Binding-site contacts:
Ligand atom N2 contacts residue ASN19 of chain 37.P at 4.0 Å.
Ligand atom O5 contacts residue ASN19 of chain 37.P at 2.9 Å (h-bond).
Ligand atom C2 contacts residue ASN19 of chain 37.P at 3.6 Å.
Ligand atom C3 contacts residue ASN19 of chain 37.P at 4.4 Å.
Ligand atom O7 contacts residue ALA18 of chain 37.P at 4.3 Å.
Ligand atom C7 contacts residue TYR17 of chain 37.P at 4.3 Å (hydrophobic).
Ligand atom C5 contacts residue ASN19 of chain 37.P at 3.6 Å.
Ligand atom C8 contacts residue ALA18 of chain 37.P at 4.0 Å (hydrophobic).
Ligand atom C7 contacts residue ALA18 of chain 37.P at 4.4 Å (hydrophobic).
Ligand atom C8 contacts residue TYR17 of chain 37.P at 3.4 Å (hydrophobic).
Ligand atom C1 contacts residue ASN19 of chain 37.P at 2.3 Å.

Sequence of chain 37.P:
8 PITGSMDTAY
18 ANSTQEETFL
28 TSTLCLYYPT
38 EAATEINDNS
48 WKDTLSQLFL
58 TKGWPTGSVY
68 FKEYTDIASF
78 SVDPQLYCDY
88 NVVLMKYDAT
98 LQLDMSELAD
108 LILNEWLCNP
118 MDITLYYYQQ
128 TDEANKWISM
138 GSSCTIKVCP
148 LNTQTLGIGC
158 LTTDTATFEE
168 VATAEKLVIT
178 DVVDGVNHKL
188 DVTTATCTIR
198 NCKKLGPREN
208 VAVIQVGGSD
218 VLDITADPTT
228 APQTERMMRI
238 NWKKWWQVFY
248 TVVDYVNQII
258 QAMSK

A protein and the small-molecule ligand that binds it are described below.
Small molecule (SMILES): CC(=O)N[C@H]1[C@H](O[C@H]2[C@H](O)[C@@H](NC(C)=O)CO[C@@H]2CO)O[C@H](CO)[C@@H](O)[C@@H]1O